Binding-site contacts:
Ligand atom C1 contacts residue HEM1 of chain 2.J at 3.5 Å.
Ligand atom C7 contacts residue PRO279 of chain 2.B at 3.9 Å (hydrophobic).
Ligand atom C14 contacts residue HEM1 of chain 2.J at 3.4 Å.
Ligand atom C10 contacts residue ALA280 of chain 2.B at 3.9 Å (hydrophobic).
Ligand atom C1 contacts residue PRO279 of chain 2.B at 3.9 Å (hydrophobic).
Ligand atom C3 contacts residue GLY300 of chain 2.B at 3.7 Å.
Ligand atom N5 contacts residue HEM1 of chain 2.J at 3.9 Å.
Ligand atom C1 contacts residue ASN299 of chain 2.B at 3.8 Å.
Ligand atom C18 contacts residue ARG195 of chain 2.B at 3.4 Å.
Ligand atom C3 contacts residue HEM1 of chain 2.J at 3.3 Å.
Ligand atom C19 contacts residue ARG195 of chain 2.B at 3.5 Å.
Ligand atom N12 contacts residue TYR302 of chain 2.B at 3.7 Å.
Ligand atom N5 contacts residue PRO279 of chain 2.B at 3.6 Å.
Ligand atom C18 contacts residue ASP311 of chain 2.B at 3.9 Å.
Ligand atom C6 contacts residue PRO279 of chain 2.B at 3.7 Å (hydrophobic).
Ligand atom C9 contacts residue GLU306 of chain 2.B at 3.8 Å.
Ligand atom C4 contacts residue GLU306 of chain 2.B at 3.6 Å.
Ligand atom O16 contacts residue TYR302 of chain 2.B at 3.7 Å.
Ligand atom C6 contacts residue GLU306 of chain 2.B at 3.5 Å.
Ligand atom N5 contacts residue GLU306 of chain 2.B at 2.8 Å (salt-bridge).
Ligand atom C4 contacts residue PRO279 of chain 2.B at 3.9 Å (hydrophobic).
Ligand atom C11 contacts residue TYR302 of chain 2.B at 3.6 Å (hydrophobic).
Ligand atom C4 contacts residue HEM1 of chain 2.J at 3.5 Å.
Ligand atom C18 contacts residue TYR276 of chain 2.B at 3.6 Å (hydrophobic).
Ligand atom C18 contacts residue ARG317 of chain 2.B at 3.9 Å.
Ligand atom N8 contacts residue GLU306 of chain 2.B at 2.8 Å (salt-bridge).
Ligand atom C14 contacts residue GLU306 of chain 2.B at 3.6 Å.
Ligand atom C19 contacts residue ARG317 of chain 2.B at 3.2 Å.
Ligand atom C15 contacts residue GLN192 of chain 2.B at 3.6 Å.
Ligand atom C1 contacts residue PHE298 of chain 2.B at 3.7 Å (hydrophobic).
Ligand atom O16 contacts residue TYR276 of chain 2.B at 2.7 Å (h-bond).
Ligand atom C13 contacts residue GLU306 of chain 2.B at 3.4 Å.
Ligand atom C4 contacts residue TRP301 of chain 2.B at 3.2 Å (hydrophobic).
Ligand atom C11 contacts residue PRO279 of chain 2.B at 3.7 Å (hydrophobic).
Ligand atom C15 contacts residue TYR302 of chain 2.B at 3.8 Å (hydrophobic).
Ligand atom C19 contacts residue ASP311 of chain 2.B at 3.5 Å.
Ligand atom C15 contacts residue TYR276 of chain 2.B at 3.6 Å (hydrophobic).
Ligand atom O16 contacts residue GLN192 of chain 2.B at 3.2 Å.
Ligand atom C1 contacts residue GLY300 of chain 2.B at 3.6 Å.
Ligand atom C2 contacts residue PRO279 of chain 2.B at 3.7 Å (hydrophobic).

Sequence of chain 2.B:
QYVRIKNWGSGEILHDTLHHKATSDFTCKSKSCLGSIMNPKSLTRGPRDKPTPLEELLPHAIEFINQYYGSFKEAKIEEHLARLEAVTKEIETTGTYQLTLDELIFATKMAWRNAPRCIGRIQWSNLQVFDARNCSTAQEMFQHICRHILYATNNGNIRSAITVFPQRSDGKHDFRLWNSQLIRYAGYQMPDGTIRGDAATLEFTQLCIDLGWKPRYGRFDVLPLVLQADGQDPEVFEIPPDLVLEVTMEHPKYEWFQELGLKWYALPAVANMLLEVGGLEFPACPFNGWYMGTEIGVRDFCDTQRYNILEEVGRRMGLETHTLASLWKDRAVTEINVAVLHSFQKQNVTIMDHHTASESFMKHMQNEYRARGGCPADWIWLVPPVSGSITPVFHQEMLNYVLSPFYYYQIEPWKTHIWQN

The small molecule below binds the protein below.
Small molecule (SMILES): CCOC(=O)N1CCC(Nc2cc(C)ccn2)CC1